Sequence of chain 1.E:
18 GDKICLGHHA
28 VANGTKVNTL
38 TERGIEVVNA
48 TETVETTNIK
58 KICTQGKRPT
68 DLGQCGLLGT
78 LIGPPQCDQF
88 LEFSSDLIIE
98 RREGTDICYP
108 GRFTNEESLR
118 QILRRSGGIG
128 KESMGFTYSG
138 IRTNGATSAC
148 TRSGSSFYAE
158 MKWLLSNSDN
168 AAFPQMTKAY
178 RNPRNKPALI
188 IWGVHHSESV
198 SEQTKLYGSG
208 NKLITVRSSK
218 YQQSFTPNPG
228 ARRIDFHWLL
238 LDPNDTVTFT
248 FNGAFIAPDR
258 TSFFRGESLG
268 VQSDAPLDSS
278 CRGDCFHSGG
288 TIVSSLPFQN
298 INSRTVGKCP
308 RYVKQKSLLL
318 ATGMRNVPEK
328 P

The protein below binds the small molecule below.
Small molecule (SMILES): CC(=O)N[C@@H]1[C@@H](O)[C@H](O)[C@@H](CO)O[C@H]1O

Binding-site contacts:
Ligand atom C1 contacts residue ARG301 of chain 1.E at 4.1 Å.
Ligand atom C8 contacts residue GLN78 of chain 1.F at 3.6 Å.
Ligand atom C5 contacts residue ARG301 of chain 1.E at 3.6 Å.
Ligand atom O6 contacts residue ASN85 of chain 1.F at 4.2 Å.
Ligand atom C3 contacts residue ASN85 of chain 1.F at 3.6 Å.
Ligand atom O6 contacts residue ARG301 of chain 1.E at 3.0 Å (salt-bridge).
Ligand atom C6 contacts residue ARG301 of chain 1.E at 3.9 Å.
Ligand atom C2 contacts residue ASN85 of chain 1.F at 2.3 Å.
Ligand atom C1 contacts residue ASN85 of chain 1.F at 1.4 Å.
Ligand atom C8 contacts residue GLY81 of chain 1.F at 4.0 Å.
Ligand atom C8 contacts residue ASN82 of chain 1.F at 3.3 Å.
Ligand atom O5 contacts residue ARG301 of chain 1.E at 3.6 Å (salt-bridge).
Ligand atom O7 contacts residue ASN85 of chain 1.F at 3.9 Å.
Ligand atom C7 contacts residue ASN82 of chain 1.F at 3.5 Å.
Ligand atom C4 contacts residue ASN85 of chain 1.F at 4.1 Å.
Ligand atom N2 contacts residue GLY81 of chain 1.F at 4.4 Å.
Ligand atom C7 contacts residue ASN85 of chain 1.F at 3.5 Å.
Ligand atom O7 contacts residue ASN82 of chain 1.F at 3.4 Å (h-bond).
Ligand atom O5 contacts residue ASN85 of chain 1.F at 2.4 Å (h-bond).
Ligand atom C7 contacts residue GLY81 of chain 1.F at 4.5 Å.
Ligand atom C5 contacts residue ASN85 of chain 1.F at 3.6 Å.
Ligand atom N2 contacts residue ASN85 of chain 1.F at 2.7 Å (h-bond).

Sequence of chain 1.F:
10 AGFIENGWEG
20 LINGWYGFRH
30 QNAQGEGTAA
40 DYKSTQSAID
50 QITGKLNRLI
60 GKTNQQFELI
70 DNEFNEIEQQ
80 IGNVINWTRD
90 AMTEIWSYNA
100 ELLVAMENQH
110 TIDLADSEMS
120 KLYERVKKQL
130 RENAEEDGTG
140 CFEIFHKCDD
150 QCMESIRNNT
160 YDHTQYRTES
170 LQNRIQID